Binding-site contacts:
Ligand atom O2B contacts residue THR143 of chain 54.B at 2.7 Å (h-bond).
Ligand atom O3B contacts residue THR143 of chain 54.B at 3.1 Å (h-bond).
Ligand atom N2 contacts residue ASN204 of chain 54.B at 2.6 Å (h-bond).
Ligand atom PB contacts residue MG1 of chain 54.F at 3.7 Å.
Ligand atom O1B contacts residue GLY10 of chain 54.B at 3.7 Å.
Ligand atom O2A contacts residue GLN11 of chain 54.B at 3.5 Å (h-bond).
Ligand atom PB contacts residue THR143 of chain 54.B at 3.3 Å.
Ligand atom O6 contacts residue GLN15 of chain 54.B at 2.5 Å (h-bond).
Ligand atom O6 contacts residue TYR222 of chain 54.B at 3.8 Å.
Ligand atom O2B contacts residue GLY10 of chain 54.B at 3.2 Å.
Ligand atom PG contacts residue GLY142 of chain 54.B at 3.9 Å.
Ligand atom O2G contacts residue GLY142 of chain 54.B at 3.0 Å (h-bond).
Ligand atom O3G contacts residue MG1 of chain 54.F at 2.5 Å.
Ligand atom N2 contacts residue ASN226 of chain 54.B at 2.9 Å (h-bond).
Ligand atom O1A contacts residue GLN11 of chain 54.B at 3.1 Å.
Ligand atom PB contacts residue GLY10 of chain 54.B at 3.9 Å.
Ligand atom C6 contacts residue GLN15 of chain 54.B at 3.6 Å.
Ligand atom O1G contacts residue ALA97 of chain 54.B at 3.0 Å (h-bond).
Ligand atom C4' contacts residue SER138 of chain 54.B at 3.2 Å.
Ligand atom N3 contacts residue VAL169 of chain 54.B at 3.8 Å.
Ligand atom N1 contacts residue TYR222 of chain 54.B at 3.2 Å.
Ligand atom O1B contacts residue MG1 of chain 54.F at 2.4 Å.
Ligand atom O3B contacts residue GLY142 of chain 54.B at 3.5 Å (h-bond).
Ligand atom O1G contacts residue THR143 of chain 54.B at 3.4 Å.
Ligand atom O3B contacts residue MG1 of chain 54.F at 3.8 Å.
Ligand atom N3 contacts residue ASN204 of chain 54.B at 3.0 Å (h-bond).
Ligand atom O1B contacts residue GLN11 of chain 54.B at 3.2 Å (h-bond).
Ligand atom C2 contacts residue ASN226 of chain 54.B at 3.6 Å.
Ligand atom PG contacts residue MG1 of chain 54.F at 3.5 Å.
Ligand atom O2G contacts residue ASN99 of chain 54.B at 2.9 Å (h-bond).
Ligand atom O2B contacts residue GLY144 of chain 54.B at 2.7 Å (h-bond).
Ligand atom C6 contacts residue ASN226 of chain 54.B at 3.3 Å.
Ligand atom O6 contacts residue ASN226 of chain 54.B at 3.1 Å (h-bond).
Ligand atom C2 contacts residue TYR222 of chain 54.B at 3.5 Å (hydrophobic).
Ligand atom O4' contacts residue SER138 of chain 54.B at 3.3 Å (h-bond).
Ligand atom O3' contacts residue GLU181 of chain 54.B at 3.3 Å (salt-bridge).
Ligand atom C6 contacts residue TYR222 of chain 54.B at 3.7 Å (hydrophobic).
Ligand atom C2 contacts residue ASN204 of chain 54.B at 3.4 Å.
Ligand atom N1 contacts residue ASN226 of chain 54.B at 2.7 Å (h-bond).
Ligand atom O2A contacts residue CYS12 of chain 54.B at 3.3 Å (h-bond).

Sequence of chain 54.B:
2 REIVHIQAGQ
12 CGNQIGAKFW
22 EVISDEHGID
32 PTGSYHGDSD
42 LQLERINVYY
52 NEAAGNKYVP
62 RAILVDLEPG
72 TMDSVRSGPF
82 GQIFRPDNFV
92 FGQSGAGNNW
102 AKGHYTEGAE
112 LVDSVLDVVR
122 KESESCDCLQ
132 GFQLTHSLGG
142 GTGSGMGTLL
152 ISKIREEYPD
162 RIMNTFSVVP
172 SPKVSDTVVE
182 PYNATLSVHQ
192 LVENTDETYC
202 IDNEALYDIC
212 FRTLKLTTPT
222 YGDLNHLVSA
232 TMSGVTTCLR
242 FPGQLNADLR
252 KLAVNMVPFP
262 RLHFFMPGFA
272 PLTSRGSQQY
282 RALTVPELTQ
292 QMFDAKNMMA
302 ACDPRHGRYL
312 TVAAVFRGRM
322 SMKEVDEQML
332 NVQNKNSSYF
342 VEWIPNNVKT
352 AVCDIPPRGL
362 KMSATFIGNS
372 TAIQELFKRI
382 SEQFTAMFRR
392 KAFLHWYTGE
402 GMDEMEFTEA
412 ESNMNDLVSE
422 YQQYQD

A small-molecule ligand and the protein it binds are described below.
Small molecule (SMILES): Nc1nc2c(ncn2[C@@H]2O[C@H](CO[P](=O)(O)C[P](=O)(O)OP(=O)(O)O)[C@@H](O)[C@H]2O)c(=O)[nH]1